Binding-site contacts:
Ligand atom C7 contacts residue ASN47 of chain 1.F at 3.8 Å.
Ligand atom N2 contacts residue ASN47 of chain 1.F at 3.2 Å (h-bond).
Ligand atom C6 contacts residue ASN47 of chain 1.F at 4.0 Å.
Ligand atom O7 contacts residue ASN47 of chain 1.F at 3.9 Å.
Ligand atom C1 contacts residue ASN47 of chain 1.F at 1.4 Å.
Ligand atom C4 contacts residue ASN47 of chain 1.F at 4.2 Å.
Ligand atom C3 contacts residue ASN47 of chain 1.F at 3.9 Å.
Ligand atom C2 contacts residue ASN47 of chain 1.F at 2.6 Å.
Ligand atom O5 contacts residue ASN47 of chain 1.F at 2.2 Å (h-bond).
Ligand atom C5 contacts residue ASN47 of chain 1.F at 3.4 Å.

Sequence of chain 1.F:
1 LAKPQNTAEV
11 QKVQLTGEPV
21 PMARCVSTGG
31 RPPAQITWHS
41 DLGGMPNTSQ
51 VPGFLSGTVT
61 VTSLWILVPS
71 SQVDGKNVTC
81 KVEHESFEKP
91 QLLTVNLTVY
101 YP

The small molecule below binds the protein below.
Small molecule (SMILES): CC(=O)N[C@H]1[C@H](O[C@H]2[C@H](O)[C@@H](NC(C)=O)CO[C@@H]2CO)O[C@H](CO)[C@@H](O)[C@@H]1O